Sequence of chain 5.A:
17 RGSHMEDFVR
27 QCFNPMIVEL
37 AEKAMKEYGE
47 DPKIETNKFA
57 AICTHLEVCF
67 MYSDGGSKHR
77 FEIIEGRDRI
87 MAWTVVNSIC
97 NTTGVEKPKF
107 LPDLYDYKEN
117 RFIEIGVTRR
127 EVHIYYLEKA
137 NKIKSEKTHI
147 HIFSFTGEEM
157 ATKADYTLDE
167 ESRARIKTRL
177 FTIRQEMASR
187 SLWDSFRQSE

This small molecule binds to this protein.
Small molecule (SMILES): C[C@H](C[C@@H](C[C@H](C[C@@H](C[C@@H](CCN1CCCC1=O)N1CCCC1=O)N1CCCC1=O)N1CCCC1=O)N1CCCC1=O)N1CCCC1=O

Binding-site contacts:
Ligand atom C05 contacts residue MET32 of chain 5.A at 4.1 Å (hydrophobic).
Ligand atom C35 contacts residue GLY82 of chain 5.A at 4.0 Å.
Ligand atom C36 contacts residue ARG83 of chain 5.A at 4.1 Å.
Ligand atom C34 contacts residue MET32 of chain 5.A at 3.5 Å (hydrophobic).
Ligand atom C04 contacts residue MET32 of chain 5.A at 3.5 Å (hydrophobic).
Ligand atom C05 contacts residue PHE66 of chain 5.A at 4.3 Å (hydrophobic).
Ligand atom C37 contacts residue ILE79 of chain 5.A at 4.4 Å (hydrophobic).
Ligand atom N04 contacts residue PHE66 of chain 5.A at 4.0 Å.
Ligand atom C27 contacts residue ILE33 of chain 5.A at 4.2 Å (hydrophobic).
Ligand atom C27 contacts residue PHE66 of chain 5.A at 3.9 Å (hydrophobic).
Ligand atom C06 contacts residue PHE66 of chain 5.A at 4.4 Å (hydrophobic).
Ligand atom O06 contacts residue ARG83 of chain 5.A at 3.7 Å.
Ligand atom O02 contacts residue ASN30 of chain 5.A at 4.1 Å.
Ligand atom N06 contacts residue MET32 of chain 5.A at 4.5 Å.
Ligand atom C06 contacts residue MET32 of chain 5.A at 3.5 Å (hydrophobic).
Ligand atom C26 contacts residue PHE66 of chain 5.A at 3.7 Å (hydrophobic).
Ligand atom C29 contacts residue PHE66 of chain 5.A at 4.1 Å (hydrophobic).
Ligand atom C07 contacts residue ILE79 of chain 5.A at 4.3 Å (hydrophobic).
Ligand atom C03 contacts residue MET32 of chain 5.A at 4.4 Å (hydrophobic).
Ligand atom C36 contacts residue GLY82 of chain 5.A at 4.2 Å.
Ligand atom C35 contacts residue LEU36 of chain 5.A at 3.7 Å (hydrophobic).
Ligand atom C33 contacts residue ILE79 of chain 5.A at 4.3 Å (hydrophobic).
Ligand atom N06 contacts residue PHE66 of chain 5.A at 4.2 Å.
Ligand atom C27 contacts residue ASN30 of chain 5.A at 3.8 Å.
Ligand atom C35 contacts residue PHE66 of chain 5.A at 3.5 Å (hydrophobic).
Ligand atom O07 contacts residue MET32 of chain 5.A at 3.8 Å.
Ligand atom C26 contacts residue ASN30 of chain 5.A at 3.9 Å.
Ligand atom C35 contacts residue GLU81 of chain 5.A at 4.0 Å.
Ligand atom C34 contacts residue PHE66 of chain 5.A at 3.4 Å (hydrophobic).
Ligand atom C04 contacts residue PHE66 of chain 5.A at 3.6 Å (hydrophobic).
Ligand atom C34 contacts residue LEU36 of chain 5.A at 4.1 Å (hydrophobic).
Ligand atom C02 contacts residue MET32 of chain 5.A at 4.0 Å (hydrophobic).
Ligand atom C03 contacts residue PHE66 of chain 5.A at 4.5 Å (hydrophobic).
Ligand atom O06 contacts residue ILE79 of chain 5.A at 4.0 Å.
Ligand atom C36 contacts residue GLU81 of chain 5.A at 4.0 Å.
Ligand atom O03 contacts residue PHE66 of chain 5.A at 4.2 Å.
Ligand atom C28 contacts residue PHE66 of chain 5.A at 4.1 Å (hydrophobic).